Sequence of chain 1.B:
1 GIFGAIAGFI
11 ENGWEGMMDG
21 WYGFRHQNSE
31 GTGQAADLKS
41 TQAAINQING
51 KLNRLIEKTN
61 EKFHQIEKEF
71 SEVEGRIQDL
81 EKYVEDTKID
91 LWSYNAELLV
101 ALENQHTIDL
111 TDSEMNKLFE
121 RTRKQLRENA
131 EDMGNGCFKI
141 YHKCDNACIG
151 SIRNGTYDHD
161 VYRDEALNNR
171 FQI

A protein and the small-molecule ligand that binds it are described below.
Small molecule (SMILES): CC(=O)N[C@H]1[C@H](O[C@H]2[C@H](O)[C@@H](NC(C)=O)CO[C@@H]2CO)O[C@H](CO)[C@@H](O)[C@@H]1O

Sequence of chain 1.A:
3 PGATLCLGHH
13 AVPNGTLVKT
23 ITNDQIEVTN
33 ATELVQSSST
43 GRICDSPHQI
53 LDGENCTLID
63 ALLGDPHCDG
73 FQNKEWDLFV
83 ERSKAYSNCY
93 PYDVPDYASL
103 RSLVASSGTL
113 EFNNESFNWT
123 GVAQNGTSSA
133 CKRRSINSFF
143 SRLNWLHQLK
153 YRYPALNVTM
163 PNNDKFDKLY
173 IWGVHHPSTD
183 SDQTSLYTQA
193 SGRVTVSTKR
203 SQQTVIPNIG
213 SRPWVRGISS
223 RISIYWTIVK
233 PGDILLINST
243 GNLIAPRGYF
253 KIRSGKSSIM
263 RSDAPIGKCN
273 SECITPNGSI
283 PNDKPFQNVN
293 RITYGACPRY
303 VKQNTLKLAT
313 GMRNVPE

Binding-site contacts:
Ligand atom O5 contacts residue VAL291 of chain 1.A at 4.4 Å.
Ligand atom O5 contacts residue ASN279 of chain 1.A at 2.4 Å (h-bond).
Ligand atom O7 contacts residue ASN279 of chain 1.A at 2.8 Å (h-bond).
Ligand atom C1 contacts residue VAL291 of chain 1.A at 3.4 Å (hydrophobic).
Ligand atom C1 contacts residue ASN292 of chain 1.A at 3.9 Å.
Ligand atom C8 contacts residue SER39 of chain 1.A at 3.8 Å.
Ligand atom C5 contacts residue ASN279 of chain 1.A at 3.7 Å.
Ligand atom C1 contacts residue ASN279 of chain 1.A at 1.4 Å.
Ligand atom C2 contacts residue ASN279 of chain 1.A at 2.5 Å.
Ligand atom N2 contacts residue ASN279 of chain 1.A at 2.9 Å (h-bond).
Ligand atom C3 contacts residue ASN279 of chain 1.A at 3.8 Å.
Ligand atom C8 contacts residue GLU69 of chain 1.B at 3.7 Å.
Ligand atom N2 contacts residue VAL291 of chain 1.A at 3.5 Å (h-bond).
Ligand atom O5 contacts residue ASN292 of chain 1.A at 3.5 Å (h-bond).
Ligand atom C8 contacts residue ASN279 of chain 1.A at 4.3 Å.
Ligand atom C5 contacts residue VAL291 of chain 1.A at 4.4 Å (hydrophobic).
Ligand atom C6 contacts residue ASN292 of chain 1.A at 3.8 Å.
Ligand atom C4 contacts residue ASN279 of chain 1.A at 4.3 Å.
Ligand atom C7 contacts residue VAL291 of chain 1.A at 4.2 Å (hydrophobic).
Ligand atom C7 contacts residue ASN279 of chain 1.A at 3.0 Å.
Ligand atom C8 contacts residue VAL291 of chain 1.A at 4.0 Å (hydrophobic).
Ligand atom C3 contacts residue VAL291 of chain 1.A at 4.0 Å (hydrophobic).
Ligand atom C6 contacts residue GLU69 of chain 1.B at 4.2 Å.
Ligand atom C2 contacts residue VAL291 of chain 1.A at 3.8 Å (hydrophobic).
Ligand atom C5 contacts residue ASN292 of chain 1.A at 3.6 Å.